Sequence of chain 1.A:
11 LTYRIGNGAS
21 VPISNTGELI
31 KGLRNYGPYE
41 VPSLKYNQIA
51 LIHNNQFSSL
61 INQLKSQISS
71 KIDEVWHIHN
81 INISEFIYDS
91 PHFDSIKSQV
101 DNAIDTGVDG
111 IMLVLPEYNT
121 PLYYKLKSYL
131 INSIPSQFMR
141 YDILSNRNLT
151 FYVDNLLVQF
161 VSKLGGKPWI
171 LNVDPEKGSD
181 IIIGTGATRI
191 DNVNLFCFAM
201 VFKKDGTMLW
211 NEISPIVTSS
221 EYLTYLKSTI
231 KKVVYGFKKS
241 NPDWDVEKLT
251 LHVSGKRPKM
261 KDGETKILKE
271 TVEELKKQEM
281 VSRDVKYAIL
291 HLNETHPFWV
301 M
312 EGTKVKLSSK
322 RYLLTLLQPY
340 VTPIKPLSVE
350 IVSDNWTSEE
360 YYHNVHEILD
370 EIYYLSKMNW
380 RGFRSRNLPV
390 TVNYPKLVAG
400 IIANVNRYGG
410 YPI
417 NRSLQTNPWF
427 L

A small-molecule ligand and the protein it binds are described below.
Small molecule (SMILES): N=c1ccn([C@@H]2O[C@H](CO[P](=O)(O)O[C@H]3[C@@H](O)[C@H](n4ccc(=O)[nH]c4=O)O[C@@H]3CO[P](=O)(O)O[C@H]3[C@@H](O)[C@H](n4ccc(=O)[nH]c4=O)O[C@@H]3COP(=O)(O)O)[C@@H](O[P](=O)(O)OC[C@H]3O[C@@H](n4cnc5c(=O)nc(N)[nH]c54)[C@H](O)[C@@H]3O[P](=O)(O)OC[C@H]3O[C@@H](n4cnc5c(N)ncnc54)[C@H](O)[C@@H]3O[P](=O)(O)OC[C@H]3O[C@@H](n4ccc(N)nc4=O)[C@H](O)[C@@H]3O[P](=O)(O)OC[C@H]3O[C@@H](n4cnc5c(=O)nc(N)[nH]c54)[C@H](O)[C@@H]3O[P](=O)(O)OC[C@H]3O[C@@H](n4ccc(N)nc4=O)[C@H](O)[C@@H]3O)[C@H]2O)c(=O)[nH]1

Binding-site contacts:
Ligand atom O2 contacts residue G1 of chain 1.D at 2.4 Å (h-bond).
Ligand atom N4 contacts residue G1 of chain 1.D at 2.8 Å (h-bond).
Ligand atom OP3 contacts residue LYS163 of chain 1.A at 3.2 Å (salt-bridge).
Ligand atom OP1 contacts residue MN1 of chain 1.G at 2.0 Å.
Ligand atom O2 contacts residue G4 of chain 1.D at 2.9 Å (h-bond).
Ligand atom N4 contacts residue G4 of chain 1.D at 3.0 Å (h-bond).
Ligand atom OP1 contacts residue GLN159 of chain 1.A at 3.0 Å (h-bond).
Ligand atom N3 contacts residue G4 of chain 1.D at 2.9 Å (h-bond).
Ligand atom C2 contacts residue G1 of chain 1.D at 3.2 Å.
Ligand atom OP2 contacts residue LYS127 of chain 1.A at 2.7 Å (salt-bridge).
Ligand atom OP1 contacts residue TYR123 of chain 1.A at 2.4 Å (h-bond).
Ligand atom C5' contacts residue TYR331 of chain 1.A at 2.7 Å (hydrophobic).
Ligand atom N2 contacts residue G4 of chain 1.D at 3.1 Å.
Ligand atom O6 contacts residue C3 of chain 1.D at 2.8 Å (h-bond).
Ligand atom N3 contacts residue G1 of chain 1.D at 2.6 Å (h-bond).
Ligand atom OP1 contacts residue LEU427 of chain 1.A at 3.2 Å (h-bond).
Ligand atom C6 contacts residue U2 of chain 1.D at 3.1 Å.
Ligand atom OP2 contacts residue PHE138 of chain 1.A at 2.9 Å (h-bond).
Ligand atom C2 contacts residue U2 of chain 1.D at 2.9 Å.
Ligand atom OP3 contacts residue GLN137 of chain 1.A at 3.0 Å (h-bond).
Ligand atom N1 contacts residue C3 of chain 1.D at 2.9 Å (h-bond).
Ligand atom C2 contacts residue G1 of chain 1.D at 3.2 Å.
Ligand atom OP1 contacts residue TYR331 of chain 1.A at 2.9 Å (h-bond).
Ligand atom OP3 contacts residue GLN159 of chain 1.A at 2.9 Å (h-bond).
Ligand atom C2 contacts residue C3 of chain 1.D at 3.1 Å.
Ligand atom O4' contacts residue TYR123 of chain 1.A at 3.1 Å.
Ligand atom O2 contacts residue ASN155 of chain 1.A at 2.9 Å (h-bond).
Ligand atom N2 contacts residue C3 of chain 1.D at 2.7 Å (h-bond).
Ligand atom OP2 contacts residue TYR152 of chain 1.A at 2.6 Å (h-bond).
Ligand atom N3 contacts residue A5 of chain 1.D at 2.6 Å (h-bond).
Ligand atom O4 contacts residue A5 of chain 1.D at 2.8 Å (h-bond).
Ligand atom O2 contacts residue A5 of chain 1.D at 3.2 Å.
Ligand atom O2 contacts residue U2 of chain 1.D at 3.1 Å (h-bond).
Ligand atom OP3 contacts residue MN1 of chain 1.G at 2.1 Å.
Ligand atom N1 contacts residue U2 of chain 1.D at 2.5 Å (h-bond).
Ligand atom C6 contacts residue TYR152 of chain 1.A at 3.1 Å (hydrophobic).
Ligand atom N2 contacts residue G1 of chain 1.D at 3.2 Å (h-bond).
Ligand atom N3 contacts residue G4 of chain 1.D at 3.2 Å.
Ligand atom N6 contacts residue U2 of chain 1.D at 2.6 Å (h-bond).
Ligand atom OP2 contacts residue ARG140 of chain 1.A at 3.0 Å (salt-bridge).